This small molecule binds to this protein.
Small molecule (SMILES): CC(=O)N[C@@H]1[C@@H](O)[C@H](O)[C@@H](CO)O[C@H]1O

Binding-site contacts:
Ligand atom C8 contacts residue ASN471 of chain 1.A at 4.4 Å.
Ligand atom C4 contacts residue ASN471 of chain 1.A at 4.0 Å.
Ligand atom C2 contacts residue ASN471 of chain 1.A at 2.4 Å.
Ligand atom O5 contacts residue ASN471 of chain 1.A at 2.3 Å (h-bond).
Ligand atom O7 contacts residue ASN471 of chain 1.A at 3.9 Å.
Ligand atom C1 contacts residue ASN471 of chain 1.A at 1.4 Å.
Ligand atom C7 contacts residue ASN471 of chain 1.A at 4.0 Å.
Ligand atom O3 contacts residue ASN471 of chain 1.A at 3.3 Å (h-bond).
Ligand atom N2 contacts residue ASN471 of chain 1.A at 3.5 Å (h-bond).
Ligand atom C5 contacts residue ASN471 of chain 1.A at 3.6 Å.
Ligand atom C3 contacts residue ASN471 of chain 1.A at 3.3 Å.

Sequence of chain 1.A:
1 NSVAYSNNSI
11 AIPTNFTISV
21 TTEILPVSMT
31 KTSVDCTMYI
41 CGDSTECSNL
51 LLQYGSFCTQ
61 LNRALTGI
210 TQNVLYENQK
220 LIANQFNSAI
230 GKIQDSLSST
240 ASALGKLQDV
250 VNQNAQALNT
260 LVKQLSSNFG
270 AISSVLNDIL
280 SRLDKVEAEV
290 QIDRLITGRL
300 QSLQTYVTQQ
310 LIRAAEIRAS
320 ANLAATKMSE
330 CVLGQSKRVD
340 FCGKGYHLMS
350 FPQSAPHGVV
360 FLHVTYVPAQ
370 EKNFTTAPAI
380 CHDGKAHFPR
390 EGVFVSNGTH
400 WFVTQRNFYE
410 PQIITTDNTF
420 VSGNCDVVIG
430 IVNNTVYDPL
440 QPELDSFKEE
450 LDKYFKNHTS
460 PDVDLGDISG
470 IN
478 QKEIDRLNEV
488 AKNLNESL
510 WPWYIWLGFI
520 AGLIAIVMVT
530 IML